Binding-site contacts:
Ligand atom C2B contacts residue VAL188 of chain 15.A at 3.5 Å (hydrophobic).
Ligand atom O1 contacts residue LEU106 of chain 15.A at 3.7 Å.
Ligand atom N3A contacts residue PHE186 of chain 15.A at 4.0 Å.
Ligand atom C4 contacts residue TYR197 of chain 15.A at 3.8 Å (hydrophobic).
Ligand atom N3A contacts residue PRO174 of chain 15.A at 3.7 Å.
Ligand atom C4B contacts residue TYR152 of chain 15.A at 3.8 Å (hydrophobic).
Ligand atom N2 contacts residue LEU106 of chain 15.A at 3.8 Å.
Ligand atom C2A contacts residue TYR152 of chain 15.A at 3.6 Å (hydrophobic).
Ligand atom C1C contacts residue LEU106 of chain 15.A at 3.8 Å (hydrophobic).
Ligand atom C3B contacts residue VAL188 of chain 15.A at 3.8 Å (hydrophobic).
Ligand atom C4 contacts residue LEU106 of chain 15.A at 3.9 Å (hydrophobic).
Ligand atom C5A contacts residue PHE186 of chain 15.A at 3.5 Å (hydrophobic).
Ligand atom C4B contacts residue PHE186 of chain 15.A at 3.6 Å (hydrophobic).
Ligand atom N3A contacts residue TYR152 of chain 15.A at 3.5 Å.
Ligand atom C5 contacts residue LEU106 of chain 15.A at 3.8 Å (hydrophobic).
Ligand atom C3B contacts residue TYR152 of chain 15.A at 3.7 Å (hydrophobic).
Ligand atom C5A contacts residue VAL176 of chain 15.A at 3.6 Å (hydrophobic).
Ligand atom C3C contacts residue TYR128 of chain 15.A at 3.4 Å (hydrophobic).
Ligand atom C5B contacts residue MET224 of chain 15.A at 3.8 Å (hydrophobic).
Ligand atom N3A contacts residue ALA24 of chain 15.C at 3.8 Å.
Ligand atom C2C contacts residue TYR197 of chain 15.A at 3.7 Å (hydrophobic).
Ligand atom O1B contacts residue TYR128 of chain 15.A at 3.4 Å (h-bond).
Ligand atom C2A contacts residue PHE186 of chain 15.A at 3.3 Å (hydrophobic).
Ligand atom O1 contacts residue MET221 of chain 15.A at 3.9 Å.
Ligand atom C4A contacts residue PRO174 of chain 15.A at 3.1 Å (hydrophobic).
Ligand atom C6B contacts residue TYR128 of chain 15.A at 3.3 Å (hydrophobic).
Ligand atom C6B contacts residue ILE104 of chain 15.A at 3.6 Å (hydrophobic).
Ligand atom O1A contacts residue PHE186 of chain 15.A at 3.0 Å.
Ligand atom O1B contacts residue ILE104 of chain 15.A at 3.9 Å.
Ligand atom C1C contacts residue TYR128 of chain 15.A at 3.7 Å (hydrophobic).
Ligand atom C1B contacts residue ILE104 of chain 15.A at 4.0 Å (hydrophobic).
Ligand atom C4C contacts residue VAL191 of chain 15.A at 3.0 Å (hydrophobic).
Ligand atom C3 contacts residue ASN219 of chain 15.A at 4.0 Å.
Ligand atom C1B contacts residue VAL188 of chain 15.A at 3.8 Å (hydrophobic).
Ligand atom C4C contacts residue VAL188 of chain 15.A at 3.7 Å (hydrophobic).
Ligand atom C31 contacts residue ASN219 of chain 15.A at 3.3 Å.
Ligand atom C1B contacts residue TYR128 of chain 15.A at 3.6 Å (hydrophobic).
Ligand atom C5B contacts residue PHE186 of chain 15.A at 3.9 Å (hydrophobic).
Ligand atom N2 contacts residue ASN219 of chain 15.A at 3.8 Å.
Ligand atom C5C contacts residue VAL191 of chain 15.A at 3.8 Å (hydrophobic).

A small-molecule ligand and the protein it binds are described below.
Small molecule (SMILES): Cc1cc(CCCCCOc2ccc(C3=NCCO3)cc2)on1

Sequence of chain 15.C:
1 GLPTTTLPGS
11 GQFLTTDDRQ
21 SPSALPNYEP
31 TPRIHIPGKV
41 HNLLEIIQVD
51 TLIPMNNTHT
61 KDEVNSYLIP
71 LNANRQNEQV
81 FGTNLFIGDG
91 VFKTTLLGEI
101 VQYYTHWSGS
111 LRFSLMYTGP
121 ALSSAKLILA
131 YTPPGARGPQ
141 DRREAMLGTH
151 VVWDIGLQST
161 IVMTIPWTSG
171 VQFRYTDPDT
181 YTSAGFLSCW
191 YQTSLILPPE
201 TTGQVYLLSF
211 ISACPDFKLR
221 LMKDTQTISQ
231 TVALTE

Sequence of chain 15.A:
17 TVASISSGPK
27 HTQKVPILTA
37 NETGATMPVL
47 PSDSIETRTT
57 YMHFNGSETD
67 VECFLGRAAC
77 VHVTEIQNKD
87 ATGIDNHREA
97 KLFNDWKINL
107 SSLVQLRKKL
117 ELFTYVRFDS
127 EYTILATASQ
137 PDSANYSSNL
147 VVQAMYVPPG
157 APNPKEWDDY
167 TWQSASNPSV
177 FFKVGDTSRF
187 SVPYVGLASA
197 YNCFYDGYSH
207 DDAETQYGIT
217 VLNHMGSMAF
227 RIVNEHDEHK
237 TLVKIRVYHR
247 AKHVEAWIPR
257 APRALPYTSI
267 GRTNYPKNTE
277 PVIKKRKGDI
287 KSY